Sequence of chain 1.A:
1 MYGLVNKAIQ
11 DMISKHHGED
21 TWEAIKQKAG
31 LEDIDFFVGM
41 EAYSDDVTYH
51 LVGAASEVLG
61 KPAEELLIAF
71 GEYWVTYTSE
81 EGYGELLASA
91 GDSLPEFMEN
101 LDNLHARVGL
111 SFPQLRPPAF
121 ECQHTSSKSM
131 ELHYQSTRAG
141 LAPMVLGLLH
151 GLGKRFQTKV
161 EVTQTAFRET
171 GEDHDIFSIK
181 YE

Sequence of chain 3.A:
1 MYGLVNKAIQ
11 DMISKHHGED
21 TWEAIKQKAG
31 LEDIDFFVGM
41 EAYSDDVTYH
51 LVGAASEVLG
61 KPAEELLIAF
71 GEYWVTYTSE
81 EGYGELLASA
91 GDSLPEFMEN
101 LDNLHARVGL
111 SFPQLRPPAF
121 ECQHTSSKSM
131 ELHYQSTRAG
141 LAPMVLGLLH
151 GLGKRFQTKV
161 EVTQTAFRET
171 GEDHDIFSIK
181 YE

Binding-site contacts:
Ligand atom CAE contacts residue MET40 of chain 3.A at 3.2 Å (hydrophobic).
Ligand atom CAH contacts residue LEU148 of chain 3.A at 3.6 Å (hydrophobic).
Ligand atom CAG contacts residue SER111 of chain 3.A at 3.3 Å.
Ligand atom CBL contacts residue TRP74 of chain 3.A at 3.4 Å (hydrophobic).
Ligand atom CBF contacts residue TRP74 of chain 3.A at 3.4 Å (hydrophobic).
Ligand atom CAI contacts residue PHE97 of chain 3.A at 3.6 Å (hydrophobic).
Ligand atom CAR contacts residue TYR83 of chain 3.A at 3.3 Å (hydrophobic).
Ligand atom CAJ contacts residue SER111 of chain 3.A at 2.9 Å.
Ligand atom CBN contacts residue SER111 of chain 3.A at 3.0 Å.
Ligand atom OAB contacts residue ARG116 of chain 3.A at 2.8 Å (salt-bridge).
Ligand atom CAF contacts residue TYR83 of chain 3.A at 3.5 Å (hydrophobic).
Ligand atom OAD contacts residue TYR2 of chain 3.A at 2.9 Å (h-bond).
Ligand atom OAA contacts residue PRO118 of chain 3.A at 3.6 Å.
Ligand atom CBC contacts residue HIS105 of chain 3.A at 3.3 Å.
Ligand atom CBJ contacts residue SER136 of chain 3.A at 3.2 Å.
Ligand atom CAK contacts residue PHE112 of chain 3.A at 3.2 Å (hydrophobic).
Ligand atom OAC contacts residue ARG138 of chain 3.A at 2.7 Å (salt-bridge).
Ligand atom CAG contacts residue MET40 of chain 3.A at 3.5 Å (hydrophobic).
Ligand atom OAA contacts residue SER136 of chain 3.A at 2.6 Å (h-bond).
Ligand atom OAD contacts residue MET1 of chain 3.A at 3.2 Å.
Ligand atom CAG contacts residue PHE112 of chain 3.A at 3.2 Å (hydrophobic).
Ligand atom CAS contacts residue VAL108 of chain 3.A at 3.5 Å (hydrophobic).
Ligand atom CAX contacts residue TYR83 of chain 3.A at 3.4 Å (hydrophobic).
Ligand atom CAO contacts residue TRP74 of chain 3.A at 3.3 Å (hydrophobic).
Ligand atom OAB contacts residue ARG138 of chain 3.A at 2.8 Å (salt-bridge).
Ligand atom CAF contacts residue MET40 of chain 3.A at 3.5 Å (hydrophobic).
Ligand atom OAC contacts residue SER136 of chain 3.A at 3.1 Å (h-bond).
Ligand atom CAP contacts residue LEU148 of chain 3.A at 3.4 Å (hydrophobic).
Ligand atom CAY contacts residue VAL108 of chain 3.A at 3.5 Å (hydrophobic).
Ligand atom CAF contacts residue SER111 of chain 3.A at 3.1 Å.
Ligand atom CAT contacts residue ARG138 of chain 3.A at 3.4 Å.
Ligand atom CBK contacts residue ARG138 of chain 3.A at 3.3 Å.
Ligand atom OBH contacts residue TRP74 of chain 3.A at 3.2 Å (h-bond).
Ligand atom OAA contacts residue TYR134 of chain 3.A at 2.7 Å (h-bond).
Ligand atom CAK contacts residue SER111 of chain 3.A at 3.3 Å.
Ligand atom CAW contacts residue TRP74 of chain 3.A at 3.4 Å (hydrophobic).
Ligand atom CBP contacts residue ARG138 of chain 3.A at 3.5 Å.
Ligand atom CAK contacts residue TYR2 of chain 3.A at 3.5 Å (hydrophobic).
Ligand atom CAE contacts residue SER111 of chain 3.A at 3.4 Å.
Ligand atom CAJ contacts residue TYR83 of chain 3.A at 3.1 Å (hydrophobic).

The protein below binds the small molecule below.
Small molecule (SMILES): O=C(O)CCCCN(CCc1ccccc1OCc1ccc(-c2ccc(Oc3ccccc3)cc2)cc1)Cc1ccc(C(=O)O)cc1